A protein and the small-molecule ligand that binds it are described below.
Small molecule (SMILES): CC(=O)N[C@@H]1[C@@H](O)[C@H](O)[C@@H](CO)O[C@H]1O

Binding-site contacts:
Ligand atom O6 contacts residue ASN485 of chain 1.A at 3.9 Å.
Ligand atom O5 contacts residue ASN485 of chain 1.A at 2.5 Å (h-bond).
Ligand atom C4 contacts residue ASN485 of chain 1.A at 4.3 Å.
Ligand atom O5 contacts residue THR487 of chain 1.A at 4.1 Å.
Ligand atom N2 contacts residue ASN485 of chain 1.A at 2.8 Å (h-bond).
Ligand atom C1 contacts residue ASN485 of chain 1.A at 1.4 Å.
Ligand atom C5 contacts residue ASN485 of chain 1.A at 3.7 Å.
Ligand atom C3 contacts residue ASN485 of chain 1.A at 3.8 Å.
Ligand atom C2 contacts residue ASN485 of chain 1.A at 2.4 Å.
Ligand atom O7 contacts residue THR487 of chain 1.A at 3.9 Å.
Ligand atom C1 contacts residue THR487 of chain 1.A at 4.5 Å.
Ligand atom C8 contacts residue ASN485 of chain 1.A at 4.5 Å.
Ligand atom O7 contacts residue ASN485 of chain 1.A at 3.9 Å.
Ligand atom C7 contacts residue ASN485 of chain 1.A at 3.5 Å.

Sequence of chain 1.A:
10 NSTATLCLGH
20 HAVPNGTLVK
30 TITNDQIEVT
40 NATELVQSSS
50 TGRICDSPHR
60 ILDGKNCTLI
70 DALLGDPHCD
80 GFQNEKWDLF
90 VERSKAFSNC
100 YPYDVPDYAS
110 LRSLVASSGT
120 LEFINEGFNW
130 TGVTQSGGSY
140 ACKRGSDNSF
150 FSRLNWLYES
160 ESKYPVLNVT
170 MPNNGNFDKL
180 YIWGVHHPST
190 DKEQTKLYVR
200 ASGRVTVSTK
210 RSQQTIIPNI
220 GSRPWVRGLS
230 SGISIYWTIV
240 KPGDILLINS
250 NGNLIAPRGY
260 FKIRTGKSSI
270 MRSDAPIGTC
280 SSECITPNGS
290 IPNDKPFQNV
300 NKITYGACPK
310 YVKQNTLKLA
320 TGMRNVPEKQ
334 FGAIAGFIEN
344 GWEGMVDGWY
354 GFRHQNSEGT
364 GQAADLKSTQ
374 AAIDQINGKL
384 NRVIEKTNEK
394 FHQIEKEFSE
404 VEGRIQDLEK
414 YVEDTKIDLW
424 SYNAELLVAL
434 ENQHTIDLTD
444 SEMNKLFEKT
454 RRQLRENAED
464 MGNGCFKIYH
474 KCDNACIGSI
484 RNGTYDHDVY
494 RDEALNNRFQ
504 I